Binding-site contacts:
Ligand atom C2 contacts residue GLY15 of chain 2.B at 4.5 Å.
Ligand atom C3 contacts residue ASN17 of chain 2.B at 3.9 Å.
Ligand atom C2 contacts residue ASN17 of chain 2.B at 2.5 Å.
Ligand atom C8 contacts residue THR35 of chain 2.B at 3.9 Å.
Ligand atom O5 contacts residue LEU123 of chain 2.B at 3.8 Å.
Ligand atom O6 contacts residue LEU123 of chain 2.B at 3.3 Å.
Ligand atom O5 contacts residue ASN17 of chain 2.B at 2.3 Å (h-bond).
Ligand atom C5 contacts residue ASN17 of chain 2.B at 3.7 Å.
Ligand atom C7 contacts residue ASN17 of chain 2.B at 3.5 Å.
Ligand atom O7 contacts residue ILE44 of chain 2.B at 3.6 Å.
Ligand atom C8 contacts residue SER16 of chain 2.B at 4.5 Å.
Ligand atom O7 contacts residue THR34 of chain 2.B at 3.4 Å.
Ligand atom C4 contacts residue ASN17 of chain 2.B at 4.2 Å.
Ligand atom C8 contacts residue THR34 of chain 2.B at 4.1 Å.
Ligand atom C8 contacts residue ALA36 of chain 2.B at 3.6 Å (hydrophobic).
Ligand atom C7 contacts residue ILE44 of chain 2.B at 3.7 Å (hydrophobic).
Ligand atom C8 contacts residue ILE44 of chain 2.B at 3.4 Å (hydrophobic).
Ligand atom C7 contacts residue GLY15 of chain 2.B at 3.8 Å.
Ligand atom C8 contacts residue GLY15 of chain 2.B at 3.4 Å.
Ligand atom C1 contacts residue GLY15 of chain 2.B at 4.3 Å.
Ligand atom N2 contacts residue GLY15 of chain 2.B at 3.4 Å (h-bond).
Ligand atom O7 contacts residue ASN17 of chain 2.B at 3.6 Å (h-bond).
Ligand atom N2 contacts residue ASN17 of chain 2.B at 3.1 Å (h-bond).
Ligand atom C1 contacts residue ASN17 of chain 2.B at 1.9 Å.
Ligand atom C7 contacts residue THR34 of chain 2.B at 4.3 Å.

Sequence of chain 2.B:
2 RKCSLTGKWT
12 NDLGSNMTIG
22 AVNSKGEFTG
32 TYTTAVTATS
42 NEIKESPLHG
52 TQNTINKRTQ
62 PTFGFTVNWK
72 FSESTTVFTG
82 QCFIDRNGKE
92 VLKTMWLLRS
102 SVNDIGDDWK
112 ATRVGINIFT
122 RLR

The protein below binds the small molecule below.
Small molecule (SMILES): CC(=O)N[C@@H]1[C@@H](O)[C@H](O)[C@@H](CO)O[C@H]1O